Sequence of chain 1.A:
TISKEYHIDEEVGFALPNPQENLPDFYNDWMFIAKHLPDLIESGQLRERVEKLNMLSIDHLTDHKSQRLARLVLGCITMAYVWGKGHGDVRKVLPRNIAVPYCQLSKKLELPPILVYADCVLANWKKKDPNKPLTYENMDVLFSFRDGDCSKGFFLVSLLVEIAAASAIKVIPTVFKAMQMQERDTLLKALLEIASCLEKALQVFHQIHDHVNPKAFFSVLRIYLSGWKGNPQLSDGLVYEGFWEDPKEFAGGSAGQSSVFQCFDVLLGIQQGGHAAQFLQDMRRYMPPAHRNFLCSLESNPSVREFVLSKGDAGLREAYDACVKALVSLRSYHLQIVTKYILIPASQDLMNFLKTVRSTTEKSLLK

Binding-site contacts:
Ligand atom C28 contacts residue GLY261 of chain 1.A at 3.7 Å.
Ligand atom O24 contacts residue SER262 of chain 1.A at 3.3 Å.
Ligand atom C30 contacts residue CYS128 of chain 1.A at 3.8 Å (hydrophobic).
Ligand atom O21 contacts residue ALA263 of chain 1.A at 2.7 Å (h-bond).
Ligand atom C13 contacts residue VAL169 of chain 1.A at 3.7 Å (hydrophobic).
Ligand atom C30 contacts residue LEU233 of chain 1.A at 3.8 Å (hydrophobic).
Ligand atom N25 contacts residue SER166 of chain 1.A at 3.6 Å (h-bond).
Ligand atom C27 contacts residue TYR125 of chain 1.A at 3.3 Å (hydrophobic).
Ligand atom C26 contacts residue TYR125 of chain 1.A at 3.4 Å (hydrophobic).
Ligand atom C23 contacts residue PHE162 of chain 1.A at 3.2 Å (hydrophobic).
Ligand atom C27 contacts residue SER262 of chain 1.A at 3.2 Å.
Ligand atom C18 contacts residue VAL349 of chain 1.A at 3.7 Å (hydrophobic).
Ligand atom N25 contacts residue PHE162 of chain 1.A at 3.6 Å.
Ligand atom O24 contacts residue ALA263 of chain 1.A at 2.9 Å (h-bond).
Ligand atom C6 contacts residue PHE162 of chain 1.A at 3.7 Å (hydrophobic).
Ligand atom C16 contacts residue PHE213 of chain 1.A at 3.7 Å (hydrophobic).
Ligand atom C14 contacts residue PHE213 of chain 1.A at 3.8 Å (hydrophobic).
Ligand atom N8 contacts residue PHE162 of chain 1.A at 3.1 Å.
Ligand atom C28 contacts residue SER262 of chain 1.A at 3.8 Å.
Ligand atom C31 contacts residue PHE162 of chain 1.A at 3.2 Å (hydrophobic).
Ligand atom C2 contacts residue ILE348 of chain 1.A at 3.6 Å (hydrophobic).
Ligand atom C26 contacts residue PHE162 of chain 1.A at 3.8 Å (hydrophobic).
Ligand atom O20 contacts residue HIS345 of chain 1.A at 3.0 Å (h-bond).
Ligand atom C2 contacts residue HIS345 of chain 1.A at 3.3 Å.
Ligand atom C19 contacts residue HIS345 of chain 1.A at 3.6 Å.
Ligand atom O21 contacts residue SER262 of chain 1.A at 3.6 Å.
Ligand atom C17 contacts residue SER166 of chain 1.A at 3.3 Å.
Ligand atom C5 contacts residue PHE162 of chain 1.A at 3.7 Å (hydrophobic).
Ligand atom O24 contacts residue PHE162 of chain 1.A at 3.7 Å.
Ligand atom C23 contacts residue ALA263 of chain 1.A at 3.7 Å (hydrophobic).
Ligand atom C19 contacts residue ALA263 of chain 1.A at 3.6 Å (hydrophobic).
Ligand atom C28 contacts residue GLN265 of chain 1.A at 3.7 Å.
Ligand atom C5 contacts residue ALA263 of chain 1.A at 3.7 Å (hydrophobic).
Ligand atom C22 contacts residue ILE353 of chain 1.A at 3.7 Å (hydrophobic).
Ligand atom C4 contacts residue ALA263 of chain 1.A at 3.7 Å (hydrophobic).
Ligand atom C16 contacts residue ILE348 of chain 1.A at 3.5 Å (hydrophobic).
Ligand atom C10 contacts residue ALA263 of chain 1.A at 3.8 Å (hydrophobic).
Ligand atom C28 contacts residue TYR125 of chain 1.A at 3.8 Å (hydrophobic).
Ligand atom C32 contacts residue CYS128 of chain 1.A at 3.6 Å (hydrophobic).
Ligand atom N8 contacts residue SER166 of chain 1.A at 3.6 Å (h-bond).

This small molecule binds to this protein.
Small molecule (SMILES): Cc1ccc(NC(=O)Nc2cc([C@H]3C[C@H]3C(=O)O)ccc2N(CC(C)C)CC(C)C)cc1